Binding-site contacts:
Ligand atom O5 contacts residue ASN188 of chain 1.E at 2.3 Å (h-bond).
Ligand atom C5 contacts residue ASN188 of chain 1.E at 3.6 Å.
Ligand atom O6 contacts residue ASN188 of chain 1.E at 4.5 Å.
Ligand atom O7 contacts residue ASN188 of chain 1.E at 4.2 Å.
Ligand atom N2 contacts residue ASN188 of chain 1.E at 3.1 Å (h-bond).
Ligand atom C2 contacts residue ASN188 of chain 1.E at 2.6 Å.
Ligand atom C1 contacts residue ASN188 of chain 1.E at 1.4 Å.
Ligand atom C3 contacts residue ASN188 of chain 1.E at 3.9 Å.
Ligand atom C7 contacts residue ASN188 of chain 1.E at 3.9 Å.
Ligand atom C4 contacts residue ASN188 of chain 1.E at 4.2 Å.

Sequence of chain 1.E:
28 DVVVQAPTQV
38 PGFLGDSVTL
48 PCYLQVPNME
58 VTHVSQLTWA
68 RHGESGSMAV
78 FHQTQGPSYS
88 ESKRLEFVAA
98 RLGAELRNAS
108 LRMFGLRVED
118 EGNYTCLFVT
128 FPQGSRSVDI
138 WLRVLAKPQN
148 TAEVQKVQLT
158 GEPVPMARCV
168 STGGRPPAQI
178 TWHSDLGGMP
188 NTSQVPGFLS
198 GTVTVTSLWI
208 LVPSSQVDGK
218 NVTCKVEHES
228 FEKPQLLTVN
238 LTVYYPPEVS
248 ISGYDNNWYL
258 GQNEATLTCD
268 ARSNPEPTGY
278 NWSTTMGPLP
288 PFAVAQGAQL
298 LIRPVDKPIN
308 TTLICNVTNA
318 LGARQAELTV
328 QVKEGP

A protein and the small-molecule ligand that binds it are described below.
Small molecule (SMILES): CC(=O)N[C@H]1[C@H](O[C@H]2[C@H](O)[C@@H](NC(C)=O)CO[C@@H]2CO)O[C@H](CO)[C@@H](O)[C@@H]1O